Binding-site contacts:
Ligand atom O1B contacts residue ASN272 of chain 2.F at 3.4 Å (h-bond).
Ligand atom C7 contacts residue GLN278 of chain 2.F at 3.9 Å.
Ligand atom O8 contacts residue LYS68 of chain 2.F at 3.1 Å.
Ligand atom C11 contacts residue LEU62 of chain 2.F at 3.9 Å (hydrophobic).
Ligand atom O8 contacts residue GLN278 of chain 2.F at 3.5 Å (h-bond).
Ligand atom C10 contacts residue GLN278 of chain 2.F at 4.1 Å.
Ligand atom C11 contacts residue GLN278 of chain 2.F at 3.5 Å.
Ligand atom C1 contacts residue ASN272 of chain 2.F at 3.9 Å.
Ligand atom C11 contacts residue THR276 of chain 2.F at 3.2 Å.
Ligand atom O8 contacts residue ASN272 of chain 2.F at 3.3 Å (h-bond).
Ligand atom C10 contacts residue ASN272 of chain 2.F at 3.9 Å.
Ligand atom C6 contacts residue ASN272 of chain 2.F at 3.6 Å.
Ligand atom C6 contacts residue LYS68 of chain 2.F at 4.0 Å.
Ligand atom C10 contacts residue LEU62 of chain 2.F at 3.6 Å (hydrophobic).
Ligand atom C11 contacts residue PHE65 of chain 2.F at 4.0 Å (hydrophobic).
Ligand atom C9 contacts residue LEU67 of chain 2.F at 3.4 Å (hydrophobic).
Ligand atom C8 contacts residue LYS68 of chain 2.F at 3.5 Å.
Ligand atom C11 contacts residue ASN272 of chain 2.F at 3.6 Å.
Ligand atom C8 contacts residue GLN278 of chain 2.F at 3.7 Å.
Ligand atom O7 contacts residue LEU62 of chain 2.F at 3.9 Å.
Ligand atom O1B contacts residue THR276 of chain 2.F at 2.4 Å (h-bond).
Ligand atom O4 contacts residue ASP74 of chain 1.F at 4.0 Å.
Ligand atom O1A contacts residue ASN272 of chain 2.F at 4.1 Å.
Ligand atom C1 contacts residue THR276 of chain 2.F at 3.1 Å.
Ligand atom O1A contacts residue THR276 of chain 2.F at 3.3 Å (h-bond).
Ligand atom O1B contacts residue LYS68 of chain 2.F at 3.0 Å (salt-bridge).
Ligand atom N5 contacts residue GLN278 of chain 2.F at 3.9 Å.
Ligand atom C11 contacts residue PHE75 of chain 1.F at 3.5 Å (hydrophobic).
Ligand atom C11 contacts residue PHE270 of chain 2.F at 3.9 Å (hydrophobic).
Ligand atom O10 contacts residue LEU62 of chain 2.F at 3.2 Å.
Ligand atom O9 contacts residue GLN278 of chain 2.F at 4.1 Å.
Ligand atom O9 contacts residue LYS68 of chain 2.F at 2.5 Å (salt-bridge).
Ligand atom O8 contacts residue THR276 of chain 2.F at 3.9 Å.
Ligand atom C11 contacts residue HIS138 of chain 3.F at 3.1 Å.
Ligand atom C9 contacts residue LYS68 of chain 2.F at 3.6 Å.
Ligand atom O10 contacts residue PHE75 of chain 1.F at 3.9 Å.
Ligand atom N5 contacts residue ASN272 of chain 2.F at 3.2 Å (h-bond).
Ligand atom O9 contacts residue LEU67 of chain 2.F at 2.3 Å.
Ligand atom C9 contacts residue GLN278 of chain 2.F at 3.3 Å.
Ligand atom O1A contacts residue SER274 of chain 2.F at 3.8 Å.

This protein binds this small molecule.
Small molecule (SMILES): CC(=O)N[C@H]1[C@H]([C@H](O)[C@H](O)CO)O[C@@](O[C@H](CO)[C@@H](O)[C@@H]2O[C@@H](C(=O)O)C[C@H](O)[C@H]2NC(C)=O)(C(=O)O)C[C@@H]1O

Sequence of chain 1.F:
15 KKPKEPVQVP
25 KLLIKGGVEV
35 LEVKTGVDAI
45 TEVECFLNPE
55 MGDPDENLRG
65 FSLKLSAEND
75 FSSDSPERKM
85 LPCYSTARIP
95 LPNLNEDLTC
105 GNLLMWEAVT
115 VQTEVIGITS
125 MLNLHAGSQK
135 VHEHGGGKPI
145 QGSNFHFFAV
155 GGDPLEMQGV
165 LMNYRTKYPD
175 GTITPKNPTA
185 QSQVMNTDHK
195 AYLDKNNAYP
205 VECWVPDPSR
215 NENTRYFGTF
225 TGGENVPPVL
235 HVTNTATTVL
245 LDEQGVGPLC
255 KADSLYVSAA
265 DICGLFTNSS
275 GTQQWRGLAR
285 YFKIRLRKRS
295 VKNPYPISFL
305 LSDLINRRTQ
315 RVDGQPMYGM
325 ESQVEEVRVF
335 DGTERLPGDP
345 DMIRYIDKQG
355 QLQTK

Sequence of chain 2.F:
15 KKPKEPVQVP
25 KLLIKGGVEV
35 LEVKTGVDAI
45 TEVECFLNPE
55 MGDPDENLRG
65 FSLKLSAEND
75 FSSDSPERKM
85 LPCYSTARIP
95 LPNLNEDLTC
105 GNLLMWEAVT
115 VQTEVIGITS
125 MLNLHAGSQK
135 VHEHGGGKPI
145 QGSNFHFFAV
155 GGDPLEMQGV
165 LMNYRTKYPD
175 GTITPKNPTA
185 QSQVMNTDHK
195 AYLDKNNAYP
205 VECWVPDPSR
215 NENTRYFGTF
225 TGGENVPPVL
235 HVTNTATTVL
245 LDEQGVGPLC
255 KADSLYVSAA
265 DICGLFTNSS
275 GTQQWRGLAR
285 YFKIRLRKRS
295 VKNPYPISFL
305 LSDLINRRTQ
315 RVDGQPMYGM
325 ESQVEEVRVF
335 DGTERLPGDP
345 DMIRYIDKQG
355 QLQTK

Sequence of chain 3.F:
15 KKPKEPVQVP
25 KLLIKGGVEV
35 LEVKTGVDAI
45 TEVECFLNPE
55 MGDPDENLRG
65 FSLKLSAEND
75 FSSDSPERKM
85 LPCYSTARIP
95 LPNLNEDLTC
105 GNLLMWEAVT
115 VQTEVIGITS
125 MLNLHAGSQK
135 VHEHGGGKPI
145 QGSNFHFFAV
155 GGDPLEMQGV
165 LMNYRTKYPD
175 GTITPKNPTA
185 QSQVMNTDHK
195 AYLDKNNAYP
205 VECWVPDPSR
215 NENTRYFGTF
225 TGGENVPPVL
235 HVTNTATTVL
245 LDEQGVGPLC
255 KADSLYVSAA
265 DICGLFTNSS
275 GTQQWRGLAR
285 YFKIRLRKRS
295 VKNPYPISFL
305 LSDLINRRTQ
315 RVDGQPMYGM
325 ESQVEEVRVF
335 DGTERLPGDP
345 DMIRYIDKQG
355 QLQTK